The small molecule below binds the protein below.
Small molecule (SMILES): CC(=O)N[C@@H]1[C@@H](O)[C@H](O)[C@@H](CO)O[C@H]1O

Binding-site contacts:
Ligand atom N2 contacts residue ASN39 of chain 1.A at 2.9 Å (h-bond).
Ligand atom C3 contacts residue ASN39 of chain 1.A at 3.6 Å.
Ligand atom O5 contacts residue ASN39 of chain 1.A at 2.2 Å (h-bond).
Ligand atom C4 contacts residue ASN39 of chain 1.A at 4.1 Å.
Ligand atom C8 contacts residue GLY59 of chain 1.A at 4.4 Å.
Ligand atom C2 contacts residue ASN39 of chain 1.A at 2.3 Å.
Ligand atom C8 contacts residue ASN39 of chain 1.A at 4.2 Å.
Ligand atom O7 contacts residue ASN39 of chain 1.A at 3.2 Å (h-bond).
Ligand atom C8 contacts residue CYS58 of chain 1.A at 3.6 Å (hydrophobic).
Ligand atom O6 contacts residue ASN39 of chain 1.A at 4.4 Å.
Ligand atom O7 contacts residue CYS58 of chain 1.A at 4.1 Å.
Ligand atom C7 contacts residue ASN39 of chain 1.A at 3.2 Å.
Ligand atom C7 contacts residue CYS58 of chain 1.A at 4.0 Å (hydrophobic).
Ligand atom C1 contacts residue ASN39 of chain 1.A at 1.4 Å.
Ligand atom C5 contacts residue ASN39 of chain 1.A at 3.5 Å.

Sequence of chain 1.A:
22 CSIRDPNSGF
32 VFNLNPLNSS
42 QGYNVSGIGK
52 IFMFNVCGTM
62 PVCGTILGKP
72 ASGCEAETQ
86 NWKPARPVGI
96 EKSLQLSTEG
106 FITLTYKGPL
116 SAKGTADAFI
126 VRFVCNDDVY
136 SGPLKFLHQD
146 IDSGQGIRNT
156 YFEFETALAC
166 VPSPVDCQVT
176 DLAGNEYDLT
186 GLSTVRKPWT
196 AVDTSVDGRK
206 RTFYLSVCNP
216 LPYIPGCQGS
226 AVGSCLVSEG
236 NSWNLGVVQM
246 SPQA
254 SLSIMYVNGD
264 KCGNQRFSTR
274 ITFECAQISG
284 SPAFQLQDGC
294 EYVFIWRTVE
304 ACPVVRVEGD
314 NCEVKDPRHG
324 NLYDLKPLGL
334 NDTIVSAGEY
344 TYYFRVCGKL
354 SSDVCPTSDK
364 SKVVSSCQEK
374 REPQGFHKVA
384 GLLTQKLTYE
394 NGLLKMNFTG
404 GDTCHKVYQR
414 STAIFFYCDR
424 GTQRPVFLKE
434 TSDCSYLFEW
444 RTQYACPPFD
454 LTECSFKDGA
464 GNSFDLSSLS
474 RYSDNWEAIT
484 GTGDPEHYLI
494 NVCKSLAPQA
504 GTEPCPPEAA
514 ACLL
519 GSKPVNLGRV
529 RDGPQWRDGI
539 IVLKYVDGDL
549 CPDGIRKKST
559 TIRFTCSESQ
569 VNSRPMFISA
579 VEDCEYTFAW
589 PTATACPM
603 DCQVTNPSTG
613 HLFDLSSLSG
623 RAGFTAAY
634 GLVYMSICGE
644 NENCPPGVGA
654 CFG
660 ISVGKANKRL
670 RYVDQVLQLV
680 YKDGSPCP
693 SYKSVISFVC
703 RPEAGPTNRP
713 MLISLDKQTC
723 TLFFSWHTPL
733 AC